This protein binds this small molecule.
Small molecule (SMILES): CC(=O)N[C@H]1[C@H](O[C@H]2[C@H](O)[C@@H](NC(C)=O)CO[C@@H]2CO)O[C@H](CO)[C@@H](O[C@@H]2O[C@H](CO[C@H]3O[C@H](CO)[C@@H](O)[C@H](O)[C@@H]3O)[C@@H](O)[C@H](O)[C@@H]2O)[C@@H]1O

Sequence of chain 1.C:
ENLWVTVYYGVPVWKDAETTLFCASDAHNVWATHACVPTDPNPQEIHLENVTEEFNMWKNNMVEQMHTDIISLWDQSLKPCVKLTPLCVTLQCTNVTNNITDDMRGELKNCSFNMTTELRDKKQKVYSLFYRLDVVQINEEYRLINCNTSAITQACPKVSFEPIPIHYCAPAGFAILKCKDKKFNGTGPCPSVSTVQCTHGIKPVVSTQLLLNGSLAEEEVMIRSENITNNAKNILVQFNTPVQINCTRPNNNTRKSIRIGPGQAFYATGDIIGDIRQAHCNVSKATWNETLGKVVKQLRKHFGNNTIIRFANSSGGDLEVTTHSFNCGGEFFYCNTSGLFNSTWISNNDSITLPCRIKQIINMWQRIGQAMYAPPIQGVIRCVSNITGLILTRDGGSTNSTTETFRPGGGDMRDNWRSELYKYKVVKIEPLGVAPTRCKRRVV

Binding-site contacts:
Ligand atom C5 contacts residue ASN355 of chain 1.C at 3.8 Å.
Ligand atom C8 contacts residue NAG1 of chain 1.HB at 3.7 Å.
Ligand atom O4 contacts residue NAG1 of chain 1.HA at 3.7 Å.
Ligand atom C7 contacts residue ASN355 of chain 1.C at 3.5 Å.
Ligand atom O7 contacts residue NAG1 of chain 1.HA at 4.2 Å.
Ligand atom C6 contacts residue ASN332 of chain 1.C at 4.2 Å.
Ligand atom C5 contacts residue NAG1 of chain 1.HA at 3.8 Å.
Ligand atom O6 contacts residue MAN6 of chain 1.HA at 4.0 Å.
Ligand atom N2 contacts residue NAG1 of chain 1.HA at 4.0 Å.
Ligand atom O6 contacts residue NAG1 of chain 1.HA at 4.4 Å.
Ligand atom O5 contacts residue SER357 of chain 1.C at 2.6 Å (h-bond).
Ligand atom C6 contacts residue NAG2 of chain 1.HA at 4.3 Å.
Ligand atom C2 contacts residue NAG1 of chain 1.HA at 4.4 Å.
Ligand atom O6 contacts residue BMA3 of chain 1.HA at 4.2 Å.
Ligand atom C3 contacts residue NAG1 of chain 1.HA at 4.1 Å.
Ligand atom O6 contacts residue ASN332 of chain 1.C at 4.1 Å.
Ligand atom O6 contacts residue GLY358 of chain 1.C at 4.4 Å.
Ligand atom C6 contacts residue NAG1 of chain 1.HA at 3.9 Å.
Ligand atom O5 contacts residue ASN355 of chain 1.C at 2.4 Å (h-bond).
Ligand atom O6 contacts residue NAG2 of chain 1.HA at 3.2 Å.
Ligand atom N2 contacts residue ASN355 of chain 1.C at 3.0 Å (h-bond).
Ligand atom C7 contacts residue NAG1 of chain 1.HA at 4.0 Å.
Ligand atom C1 contacts residue NAG1 of chain 1.HA at 4.1 Å.
Ligand atom C3 contacts residue ASN355 of chain 1.C at 3.8 Å.
Ligand atom C4 contacts residue ASN355 of chain 1.C at 4.2 Å.
Ligand atom C1 contacts residue SER357 of chain 1.C at 3.4 Å.
Ligand atom C6 contacts residue SER357 of chain 1.C at 3.7 Å.
Ligand atom C1 contacts residue ASN355 of chain 1.C at 1.5 Å.
Ligand atom C5 contacts residue SER357 of chain 1.C at 3.6 Å.
Ligand atom O5 contacts residue NAG2 of chain 1.HA at 4.2 Å.
Ligand atom C5 contacts residue ASN332 of chain 1.C at 4.1 Å.
Ligand atom O7 contacts residue ASN355 of chain 1.C at 3.7 Å.
Ligand atom O7 contacts residue PRO385 of chain 1.C at 4.1 Å.
Ligand atom C2 contacts residue ASN355 of chain 1.C at 2.5 Å.
Ligand atom O6 contacts residue SER357 of chain 1.C at 2.7 Å (h-bond).
Ligand atom C8 contacts residue NAG1 of chain 1.HA at 4.4 Å.
Ligand atom C6 contacts residue MAN6 of chain 1.HA at 4.4 Å.